Sequence of chain 1.B:
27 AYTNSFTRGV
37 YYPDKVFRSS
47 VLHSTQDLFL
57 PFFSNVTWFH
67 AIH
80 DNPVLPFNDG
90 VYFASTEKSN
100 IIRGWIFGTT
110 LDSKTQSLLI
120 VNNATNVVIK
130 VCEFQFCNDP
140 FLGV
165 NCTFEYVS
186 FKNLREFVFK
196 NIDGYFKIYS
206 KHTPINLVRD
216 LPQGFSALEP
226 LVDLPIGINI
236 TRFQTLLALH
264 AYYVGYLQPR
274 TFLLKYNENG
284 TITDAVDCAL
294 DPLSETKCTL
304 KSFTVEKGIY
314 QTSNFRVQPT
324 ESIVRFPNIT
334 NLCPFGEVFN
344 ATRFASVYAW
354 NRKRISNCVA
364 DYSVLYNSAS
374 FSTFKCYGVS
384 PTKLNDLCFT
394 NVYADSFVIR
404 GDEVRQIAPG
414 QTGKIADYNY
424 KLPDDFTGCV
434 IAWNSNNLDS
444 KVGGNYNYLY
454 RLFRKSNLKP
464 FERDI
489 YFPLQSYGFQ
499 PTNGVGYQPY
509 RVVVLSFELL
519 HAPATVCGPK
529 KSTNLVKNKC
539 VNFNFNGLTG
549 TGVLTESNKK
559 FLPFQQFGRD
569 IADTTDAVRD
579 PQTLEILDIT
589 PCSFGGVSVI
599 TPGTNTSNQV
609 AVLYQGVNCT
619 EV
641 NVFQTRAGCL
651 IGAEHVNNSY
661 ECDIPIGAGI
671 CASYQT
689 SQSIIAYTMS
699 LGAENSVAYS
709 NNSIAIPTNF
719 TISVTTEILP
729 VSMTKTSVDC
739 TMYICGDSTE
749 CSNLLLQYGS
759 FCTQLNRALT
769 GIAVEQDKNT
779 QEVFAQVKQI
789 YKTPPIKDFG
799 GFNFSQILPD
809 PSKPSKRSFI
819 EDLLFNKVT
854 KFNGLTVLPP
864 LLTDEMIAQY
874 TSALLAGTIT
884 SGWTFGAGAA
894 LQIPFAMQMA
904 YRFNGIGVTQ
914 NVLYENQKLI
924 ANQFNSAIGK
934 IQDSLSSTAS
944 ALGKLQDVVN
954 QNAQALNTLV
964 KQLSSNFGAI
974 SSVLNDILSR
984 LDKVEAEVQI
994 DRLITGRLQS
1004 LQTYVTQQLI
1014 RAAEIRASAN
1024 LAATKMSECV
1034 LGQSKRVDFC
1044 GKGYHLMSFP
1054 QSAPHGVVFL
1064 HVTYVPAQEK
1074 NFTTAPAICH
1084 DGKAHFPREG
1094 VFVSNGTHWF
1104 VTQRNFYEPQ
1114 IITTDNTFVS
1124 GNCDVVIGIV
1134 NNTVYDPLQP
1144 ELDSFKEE

Binding-site contacts:
Ligand atom C2 contacts residue ASN122 of chain 1.B at 2.6 Å.
Ligand atom O5 contacts residue ASN122 of chain 1.B at 2.3 Å (h-bond).
Ligand atom N2 contacts residue ASN122 of chain 1.B at 3.0 Å (h-bond).
Ligand atom C4 contacts residue ASN122 of chain 1.B at 4.2 Å.
Ligand atom C7 contacts residue ALA123 of chain 1.B at 3.6 Å (hydrophobic).
Ligand atom C3 contacts residue ASN122 of chain 1.B at 3.9 Å.
Ligand atom C8 contacts residue ALA123 of chain 1.B at 3.2 Å (hydrophobic).
Ligand atom C1 contacts residue ASN125 of chain 1.B at 4.2 Å.
Ligand atom N2 contacts residue ALA123 of chain 1.B at 4.2 Å.
Ligand atom O5 contacts residue ASN125 of chain 1.B at 4.2 Å.
Ligand atom C7 contacts residue ASN122 of chain 1.B at 3.7 Å.
Ligand atom C5 contacts residue ASN122 of chain 1.B at 3.6 Å.
Ligand atom O7 contacts residue ASN122 of chain 1.B at 3.9 Å.
Ligand atom O7 contacts residue ALA123 of chain 1.B at 3.9 Å.
Ligand atom C1 contacts residue ASN122 of chain 1.B at 1.4 Å.
Ligand atom C8 contacts residue ASN122 of chain 1.B at 4.5 Å.

The small molecule below binds the protein below.
Small molecule (SMILES): CC(=O)N[C@@H]1[C@@H](O)[C@H](O)[C@@H](CO)O[C@H]1O